Sequence of chain 1.A:
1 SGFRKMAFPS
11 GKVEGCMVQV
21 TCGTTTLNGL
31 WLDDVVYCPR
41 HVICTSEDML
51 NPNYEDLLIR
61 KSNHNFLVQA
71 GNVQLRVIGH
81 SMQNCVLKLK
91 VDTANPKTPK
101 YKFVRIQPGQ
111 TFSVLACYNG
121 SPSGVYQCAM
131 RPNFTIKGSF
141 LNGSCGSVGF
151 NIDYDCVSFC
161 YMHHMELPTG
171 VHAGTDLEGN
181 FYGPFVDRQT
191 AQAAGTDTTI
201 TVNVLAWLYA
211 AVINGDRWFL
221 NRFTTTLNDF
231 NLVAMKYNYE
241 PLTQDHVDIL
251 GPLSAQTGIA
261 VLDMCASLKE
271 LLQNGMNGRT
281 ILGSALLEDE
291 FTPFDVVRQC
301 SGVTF

Binding-site contacts:
Ligand atom O1 contacts residue GLU166 of chain 1.A at 2.9 Å (salt-bridge).
Ligand atom C15 contacts residue ASN142 of chain 1.A at 3.8 Å.
Ligand atom C14 contacts residue ASN142 of chain 1.A at 3.6 Å.
Ligand atom C12 contacts residue GLU166 of chain 1.A at 3.6 Å.
Ligand atom C20 contacts residue HIS164 of chain 1.A at 3.4 Å.
Ligand atom N1 contacts residue GLU166 of chain 1.A at 3.9 Å.
Ligand atom C11 contacts residue HIS163 of chain 1.A at 3.4 Å.
Ligand atom C14 contacts residue LEU141 of chain 1.A at 3.7 Å (hydrophobic).
Ligand atom N1 contacts residue SER144 of chain 1.A at 3.8 Å.
Ligand atom C8 contacts residue CYS145 of chain 1.A at 3.7 Å (hydrophobic).
Ligand atom C1 contacts residue MET49 of chain 1.A at 3.5 Å (hydrophobic).
Ligand atom N1 contacts residue HIS163 of chain 1.A at 2.6 Å (h-bond).
Ligand atom CL contacts residue MET165 of chain 1.A at 3.7 Å.
Ligand atom CL contacts residue ASP187 of chain 1.A at 3.4 Å.
Ligand atom C12 contacts residue HIS163 of chain 1.A at 3.6 Å.
Ligand atom C2 contacts residue ARG188 of chain 1.A at 3.8 Å.
Ligand atom C4 contacts residue GLN189 of chain 1.A at 3.8 Å.
Ligand atom C contacts residue MET49 of chain 1.A at 3.8 Å (hydrophobic).
Ligand atom C14 contacts residue PHE140 of chain 1.A at 3.6 Å (hydrophobic).
Ligand atom CL contacts residue HIS41 of chain 1.A at 3.5 Å.
Ligand atom C12 contacts residue PHE140 of chain 1.A at 3.7 Å (hydrophobic).
Ligand atom C13 contacts residue LEU141 of chain 1.A at 3.8 Å (hydrophobic).
Ligand atom C13 contacts residue GLU166 of chain 1.A at 3.7 Å.
Ligand atom C2 contacts residue GLN189 of chain 1.A at 3.8 Å.
Ligand atom C contacts residue MET165 of chain 1.A at 3.5 Å (hydrophobic).
Ligand atom O1 contacts residue MET165 of chain 1.A at 3.3 Å.
Ligand atom C12 contacts residue LEU141 of chain 1.A at 3.7 Å (hydrophobic).
Ligand atom O contacts residue GLN189 of chain 1.A at 3.4 Å.
Ligand atom O contacts residue DMS1 of chain 1.E at 3.5 Å.
Ligand atom C8 contacts residue ASN142 of chain 1.A at 3.7 Å.
Ligand atom C2 contacts residue MET49 of chain 1.A at 3.7 Å (hydrophobic).
Ligand atom C11 contacts residue MET165 of chain 1.A at 3.7 Å (hydrophobic).
Ligand atom C11 contacts residue GLU166 of chain 1.A at 3.6 Å.
Ligand atom C2 contacts residue DMS1 of chain 1.E at 3.8 Å.
Ligand atom C20 contacts residue MET165 of chain 1.A at 3.5 Å (hydrophobic).
Ligand atom C14 contacts residue GLU166 of chain 1.A at 3.4 Å.
Ligand atom CL contacts residue HIS164 of chain 1.A at 3.6 Å.
Ligand atom C3 contacts residue DMS1 of chain 1.E at 3.7 Å.
Ligand atom C1 contacts residue ARG188 of chain 1.A at 3.8 Å.
Ligand atom C11 contacts residue CYS145 of chain 1.A at 3.7 Å (hydrophobic).

Sequence of chain 1.B:
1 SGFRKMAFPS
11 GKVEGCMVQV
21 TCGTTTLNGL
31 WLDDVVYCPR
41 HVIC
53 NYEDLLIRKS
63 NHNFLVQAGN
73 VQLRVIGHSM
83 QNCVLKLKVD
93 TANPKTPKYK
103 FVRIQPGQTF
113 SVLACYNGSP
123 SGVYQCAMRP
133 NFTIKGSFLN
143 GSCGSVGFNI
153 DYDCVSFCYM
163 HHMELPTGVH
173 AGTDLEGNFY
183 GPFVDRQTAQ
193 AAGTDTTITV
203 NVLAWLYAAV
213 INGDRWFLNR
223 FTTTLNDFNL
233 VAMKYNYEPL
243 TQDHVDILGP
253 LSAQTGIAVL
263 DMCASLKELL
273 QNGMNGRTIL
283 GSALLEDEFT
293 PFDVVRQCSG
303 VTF

This small molecule binds to this protein.
Small molecule (SMILES): O=C1N(c2cncc3ccccc23)CC[C@]12CCOc1ccc(Cl)cc12